Sequence of chain 1.A:
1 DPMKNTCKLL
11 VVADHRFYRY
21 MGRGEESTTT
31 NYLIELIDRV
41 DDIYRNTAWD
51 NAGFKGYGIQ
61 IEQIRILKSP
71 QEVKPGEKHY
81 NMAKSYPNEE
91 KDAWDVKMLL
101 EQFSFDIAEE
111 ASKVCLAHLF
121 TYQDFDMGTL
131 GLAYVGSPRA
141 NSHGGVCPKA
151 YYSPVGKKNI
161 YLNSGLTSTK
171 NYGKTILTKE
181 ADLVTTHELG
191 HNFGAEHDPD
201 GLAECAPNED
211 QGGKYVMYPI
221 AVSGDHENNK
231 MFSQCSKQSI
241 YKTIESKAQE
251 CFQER

Binding-site contacts:
Ligand atom C10 contacts residue GLY128 of chain 1.A at 3.7 Å.
Ligand atom CB contacts residue GLU188 of chain 1.A at 3.5 Å.
Ligand atom C2 contacts residue ALA221 of chain 1.A at 3.6 Å (hydrophobic).
Ligand atom O contacts residue HIS197 of chain 1.A at 3.2 Å (h-bond).
Ligand atom C3 contacts residue VAL184 of chain 1.A at 3.8 Å (hydrophobic).
Ligand atom O4 contacts residue GLY131 of chain 1.A at 3.8 Å.
Ligand atom C contacts residue ZN1 of chain 1.E at 3.0 Å.
Ligand atom C8 contacts residue PRO219 of chain 1.A at 3.5 Å (hydrophobic).
Ligand atom N2 contacts residue GLY128 of chain 1.A at 3.1 Å (h-bond).
Ligand atom O1 contacts residue LEU130 of chain 1.A at 3.1 Å (h-bond).
Ligand atom N contacts residue GLY131 of chain 1.A at 3.1 Å (h-bond).
Ligand atom C2 contacts residue HIS187 of chain 1.A at 3.5 Å.
Ligand atom O contacts residue HIS187 of chain 1.A at 3.9 Å.
Ligand atom O4 contacts residue GLU188 of chain 1.A at 2.5 Å (salt-bridge).
Ligand atom C10 contacts residue ALA221 of chain 1.A at 3.9 Å (hydrophobic).
Ligand atom CA contacts residue PRO219 of chain 1.A at 3.8 Å (hydrophobic).
Ligand atom C12 contacts residue ASN171 of chain 1.A at 3.7 Å.
Ligand atom O2 contacts residue ILE220 of chain 1.A at 3.4 Å.
Ligand atom O contacts residue ZN1 of chain 1.E at 2.4 Å.
Ligand atom C14 contacts residue TYR172 of chain 1.A at 3.3 Å (hydrophobic).
Ligand atom C9 contacts residue MET127 of chain 1.A at 3.4 Å (hydrophobic).
Ligand atom O3 contacts residue TYR172 of chain 1.A at 3.0 Å (h-bond).
Ligand atom N1 contacts residue PRO219 of chain 1.A at 3.0 Å (h-bond).
Ligand atom O4 contacts residue HIS191 of chain 1.A at 3.3 Å.
Ligand atom O2 contacts residue ALA221 of chain 1.A at 2.9 Å (h-bond).
Ligand atom C4 contacts residue PRO219 of chain 1.A at 3.9 Å (hydrophobic).
Ligand atom C7 contacts residue THR129 of chain 1.A at 3.8 Å.
Ligand atom O4 contacts residue ZN1 of chain 1.E at 2.4 Å.
Ligand atom O4 contacts residue HIS187 of chain 1.A at 3.6 Å.
Ligand atom C5 contacts residue GLY128 of chain 1.A at 3.5 Å.
Ligand atom O2 contacts residue PRO219 of chain 1.A at 3.9 Å.
Ligand atom O1 contacts residue THR129 of chain 1.A at 3.4 Å.
Ligand atom C2 contacts residue TYR218 of chain 1.A at 3.6 Å (hydrophobic).
Ligand atom C contacts residue GLY131 of chain 1.A at 3.8 Å.
Ligand atom C0 contacts residue GLY131 of chain 1.A at 3.6 Å.
Ligand atom N contacts residue GLU188 of chain 1.A at 3.2 Å (salt-bridge).
Ligand atom O1 contacts residue GLY128 of chain 1.A at 3.9 Å.
Ligand atom C15 contacts residue TYR172 of chain 1.A at 3.7 Å (hydrophobic).
Ligand atom C2 contacts residue PRO219 of chain 1.A at 3.8 Å (hydrophobic).
Ligand atom N contacts residue ZN1 of chain 1.E at 2.9 Å.

The protein below binds the small molecule below.
Small molecule (SMILES): CC(C)C[C@H](CC(=O)NO)C(=O)N[C@H](C(=O)NC(C)C(=O)NCCN)C(C)(C)C